Sequence of chain 3.A:
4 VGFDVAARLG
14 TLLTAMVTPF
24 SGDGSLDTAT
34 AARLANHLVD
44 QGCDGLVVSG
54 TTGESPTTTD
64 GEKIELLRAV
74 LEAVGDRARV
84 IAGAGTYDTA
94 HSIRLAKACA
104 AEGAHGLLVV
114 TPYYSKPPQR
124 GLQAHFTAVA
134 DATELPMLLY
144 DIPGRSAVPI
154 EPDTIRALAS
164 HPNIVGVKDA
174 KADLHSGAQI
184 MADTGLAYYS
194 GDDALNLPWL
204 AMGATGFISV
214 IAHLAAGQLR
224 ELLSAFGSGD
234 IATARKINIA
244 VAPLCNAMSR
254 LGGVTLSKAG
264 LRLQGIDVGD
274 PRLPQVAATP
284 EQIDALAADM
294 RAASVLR

The small molecule below binds the protein below.
Small molecule (SMILES): O=C(O)CCCCC(=O)C(=O)O

Binding-site contacts:
Ligand atom CAJ contacts residue ILE145 of chain 3.A at 4.0 Å (hydrophobic).
Ligand atom OAE contacts residue THR55 of chain 3.A at 2.6 Å (h-bond).
Ligand atom OAE contacts residue ALA18 of chain 3.A at 3.6 Å.
Ligand atom CAK contacts residue LYS171 of chain 3.A at 2.5 Å.
Ligand atom CAG contacts residue GLY194 of chain 3.A at 3.2 Å.
Ligand atom CAL contacts residue TYR143 of chain 3.A at 3.1 Å (hydrophobic).
Ligand atom CAI contacts residue VAL213 of chain 3.A at 3.5 Å (hydrophobic).
Ligand atom CAI contacts residue ILE211 of chain 3.A at 3.9 Å (hydrophobic).
Ligand atom OAB contacts residue GLY53 of chain 3.A at 3.8 Å.
Ligand atom CAI contacts residue LYS171 of chain 3.A at 3.3 Å.
Ligand atom CAI contacts residue TYR143 of chain 3.A at 3.9 Å (hydrophobic).
Ligand atom CAH contacts residue ARG148 of chain 3.A at 4.1 Å.
Ligand atom CAF contacts residue VAL213 of chain 3.A at 3.9 Å (hydrophobic).
Ligand atom CAG contacts residue VAL213 of chain 3.A at 4.2 Å (hydrophobic).
Ligand atom CAK contacts residue TYR143 of chain 3.A at 3.2 Å (hydrophobic).
Ligand atom OAA contacts residue ILE145 of chain 3.A at 3.3 Å.
Ligand atom OAB contacts residue ALA18 of chain 3.A at 4.0 Å.
Ligand atom CAK contacts residue THR55 of chain 3.A at 3.7 Å.
Ligand atom CAI contacts residue THR55 of chain 3.A at 3.8 Å.
Ligand atom CAL contacts residue ALA18 of chain 3.A at 3.9 Å (hydrophobic).
Ligand atom OAD contacts residue ARG148 of chain 3.A at 4.1 Å.
Ligand atom OAE contacts residue THR54 of chain 3.A at 3.1 Å.
Ligand atom OAB contacts residue LEU111 of chain 3.A at 4.1 Å.
Ligand atom OAE contacts residue GLY53 of chain 3.A at 4.1 Å.
Ligand atom CAI contacts residue ALA18 of chain 3.A at 4.2 Å (hydrophobic).
Ligand atom CAG contacts residue TYR143 of chain 3.A at 3.5 Å (hydrophobic).
Ligand atom CAJ contacts residue ARG148 of chain 3.A at 3.6 Å.
Ligand atom OAA contacts residue ARG148 of chain 3.A at 2.6 Å (salt-bridge).
Ligand atom OAB contacts residue THR54 of chain 3.A at 3.1 Å (h-bond).
Ligand atom CAK contacts residue THR54 of chain 3.A at 3.5 Å.
Ligand atom OAB contacts residue LYS171 of chain 3.A at 2.4 Å (salt-bridge).
Ligand atom OAE contacts residue TYR143 of chain 3.A at 3.8 Å.
Ligand atom CAF contacts residue GLY194 of chain 3.A at 3.5 Å.
Ligand atom CAH contacts residue ILE145 of chain 3.A at 4.0 Å (hydrophobic).
Ligand atom CAG contacts residue LYS171 of chain 3.A at 3.8 Å.
Ligand atom CAL contacts residue LYS171 of chain 3.A at 2.0 Å.
Ligand atom OAE contacts residue LYS171 of chain 3.A at 3.8 Å.
Ligand atom CAK contacts residue ALA18 of chain 3.A at 3.6 Å (hydrophobic).
Ligand atom CAH contacts residue TYR143 of chain 3.A at 3.8 Å (hydrophobic).
Ligand atom OAB contacts residue TYR143 of chain 3.A at 3.2 Å (h-bond).